Binding-site contacts:
Ligand atom C3 contacts residue ASN126 of chain 1.D at 3.8 Å.
Ligand atom O7 contacts residue ASN126 of chain 1.D at 4.0 Å.
Ligand atom N2 contacts residue ASN126 of chain 1.D at 2.9 Å (h-bond).
Ligand atom C5 contacts residue ASN126 of chain 1.D at 3.7 Å.
Ligand atom C2 contacts residue ASN126 of chain 1.D at 2.5 Å.
Ligand atom C7 contacts residue ASN126 of chain 1.D at 3.7 Å.
Ligand atom O5 contacts residue ASN126 of chain 1.D at 2.4 Å (h-bond).
Ligand atom C4 contacts residue ASN126 of chain 1.D at 4.2 Å.
Ligand atom C1 contacts residue ASN126 of chain 1.D at 1.4 Å.

Sequence of chain 1.D:
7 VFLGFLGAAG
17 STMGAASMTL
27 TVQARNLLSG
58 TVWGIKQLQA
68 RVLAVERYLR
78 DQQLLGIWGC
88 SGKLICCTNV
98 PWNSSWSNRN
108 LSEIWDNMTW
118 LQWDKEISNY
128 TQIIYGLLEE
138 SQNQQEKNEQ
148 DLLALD

A small-molecule ligand and the protein it binds are described below.
Small molecule (SMILES): CC(=O)N[C@@H]1[C@@H](O)[C@H](O)[C@@H](CO)O[C@H]1O